Sequence of chain 1.D:
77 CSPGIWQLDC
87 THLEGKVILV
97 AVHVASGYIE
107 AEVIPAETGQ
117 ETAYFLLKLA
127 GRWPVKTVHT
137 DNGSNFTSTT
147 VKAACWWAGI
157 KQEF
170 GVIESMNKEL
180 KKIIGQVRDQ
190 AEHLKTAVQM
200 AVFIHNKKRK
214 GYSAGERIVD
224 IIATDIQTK

This protein binds this small molecule.
Small molecule (SMILES): Cc1ccc(C2CC2)c(-c2cc(F)c3c(c2C)CCCO3)c1[C@H](OC1CC1)C(=O)O

Sequence of chain 1.B:
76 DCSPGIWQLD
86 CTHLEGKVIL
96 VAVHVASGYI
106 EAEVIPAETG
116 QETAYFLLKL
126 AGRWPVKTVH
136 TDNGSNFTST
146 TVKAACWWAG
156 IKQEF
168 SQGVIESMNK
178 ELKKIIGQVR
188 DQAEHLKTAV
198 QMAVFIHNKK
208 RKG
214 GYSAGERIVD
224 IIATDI

Binding-site contacts:
Ligand atom C17 contacts residue ALA149 of chain 1.D at 3.7 Å (hydrophobic).
Ligand atom C28 contacts residue GLN116 of chain 1.D at 3.4 Å.
Ligand atom C18 contacts residue ALA149 of chain 1.D at 3.8 Å (hydrophobic).
Ligand atom O24 contacts residue ALA190 of chain 1.B at 3.5 Å.
Ligand atom C19 contacts residue LYS48 of chain 1.A at 3.7 Å.
Ligand atom O22 contacts residue ALA190 of chain 1.B at 3.7 Å.
Ligand atom C15 contacts residue LYS48 of chain 1.A at 3.3 Å.
Ligand atom O24 contacts residue GLU191 of chain 1.B at 2.7 Å (salt-bridge).
Ligand atom F30 contacts residue ALA150 of chain 1.D at 3.0 Å.
Ligand atom C13 contacts residue TRP17 of chain 1.A at 3.4 Å (hydrophobic).
Ligand atom C06 contacts residue TRP153 of chain 1.D at 3.6 Å (hydrophobic).
Ligand atom F30 contacts residue THR146 of chain 1.D at 3.6 Å.
Ligand atom C12 contacts residue THR146 of chain 1.D at 3.8 Å.
Ligand atom O22 contacts residue GLU191 of chain 1.B at 3.4 Å (salt-bridge).
Ligand atom O24 contacts residue LYS48 of chain 1.A at 2.9 Å (salt-bridge).
Ligand atom C01 contacts residue TRP153 of chain 1.D at 3.8 Å (hydrophobic).
Ligand atom O22 contacts residue HIS192 of chain 1.B at 3.0 Å (h-bond).
Ligand atom C20 contacts residue THR195 of chain 1.B at 3.6 Å.
Ligand atom C21 contacts residue THR195 of chain 1.B at 3.5 Å.
Ligand atom O25 contacts residue THR195 of chain 1.B at 3.2 Å (h-bond).
Ligand atom C26 contacts residue THR195 of chain 1.B at 3.8 Å.
Ligand atom O05 contacts residue LEU123 of chain 1.D at 3.7 Å.
Ligand atom C19 contacts residue TYR8 of chain 1.A at 3.7 Å (hydrophobic).
Ligand atom C28 contacts residue THR195 of chain 1.B at 3.7 Å.
Ligand atom C13 contacts residue THR146 of chain 1.D at 3.5 Å.
Ligand atom C16 contacts residue LYS48 of chain 1.A at 3.7 Å.
Ligand atom C27 contacts residue THR195 of chain 1.B at 3.4 Å.
Ligand atom C02 contacts residue GLN189 of chain 1.B at 3.8 Å.
Ligand atom C28 contacts residue TYR120 of chain 1.D at 3.8 Å (hydrophobic).
Ligand atom C29 contacts residue GLN189 of chain 1.B at 3.6 Å.
Ligand atom C23 contacts residue LYS48 of chain 1.A at 3.8 Å.
Ligand atom C14 contacts residue LYS48 of chain 1.A at 3.4 Å.
Ligand atom F30 contacts residue ALA119 of chain 1.D at 3.6 Å.
Ligand atom C21 contacts residue GLU191 of chain 1.B at 3.5 Å.
Ligand atom C14 contacts residue TRP17 of chain 1.A at 3.6 Å (hydrophobic).
Ligand atom C01 contacts residue MET199 of chain 1.B at 3.8 Å (hydrophobic).
Ligand atom C23 contacts residue HIS192 of chain 1.B at 3.6 Å.
Ligand atom C13 contacts residue LYS48 of chain 1.A at 3.8 Å.
Ligand atom O22 contacts residue THR195 of chain 1.B at 2.7 Å (h-bond).
Ligand atom O25 contacts residue HIS192 of chain 1.B at 3.7 Å.

Sequence of chain 1.A:
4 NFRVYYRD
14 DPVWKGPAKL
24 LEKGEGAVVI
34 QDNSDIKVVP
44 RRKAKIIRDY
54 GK